Sequence of chain 1.C:
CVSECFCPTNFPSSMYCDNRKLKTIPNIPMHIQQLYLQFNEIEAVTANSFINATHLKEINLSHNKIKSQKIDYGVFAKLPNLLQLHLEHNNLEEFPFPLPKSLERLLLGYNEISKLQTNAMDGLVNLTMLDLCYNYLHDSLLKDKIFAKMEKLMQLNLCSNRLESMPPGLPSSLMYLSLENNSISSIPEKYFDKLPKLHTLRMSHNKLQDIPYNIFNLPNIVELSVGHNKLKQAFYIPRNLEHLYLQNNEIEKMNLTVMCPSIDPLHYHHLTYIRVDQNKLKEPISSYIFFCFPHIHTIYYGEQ

Binding-site contacts:
Ligand atom C2 contacts residue ASN185 of chain 1.C at 2.6 Å.
Ligand atom O7 contacts residue SER161 of chain 1.C at 4.1 Å.
Ligand atom C1 contacts residue ASN185 of chain 1.C at 1.4 Å.
Ligand atom O6 contacts residue GLU163 of chain 1.C at 3.4 Å (salt-bridge).
Ligand atom C5 contacts residue ASN185 of chain 1.C at 3.5 Å.
Ligand atom O5 contacts residue GLU163 of chain 1.C at 4.4 Å.
Ligand atom C8 contacts residue LYS160 of chain 1.C at 4.1 Å.
Ligand atom C4 contacts residue ASN185 of chain 1.C at 4.1 Å.
Ligand atom O5 contacts residue ASN185 of chain 1.C at 2.1 Å (h-bond).
Ligand atom C3 contacts residue ASN185 of chain 1.C at 3.8 Å.
Ligand atom O7 contacts residue ASN185 of chain 1.C at 3.5 Å (h-bond).
Ligand atom C7 contacts residue LYS160 of chain 1.C at 4.4 Å.
Ligand atom O6 contacts residue ASN185 of chain 1.C at 4.1 Å.
Ligand atom C7 contacts residue ASN185 of chain 1.C at 3.5 Å.
Ligand atom O7 contacts residue LYS160 of chain 1.C at 3.9 Å.
Ligand atom C6 contacts residue GLU163 of chain 1.C at 4.5 Å.
Ligand atom N2 contacts residue ASN185 of chain 1.C at 3.1 Å (h-bond).
Ligand atom C6 contacts residue ASN185 of chain 1.C at 4.4 Å.

A protein and the small-molecule ligand that binds it are described below.
Small molecule (SMILES): CC(=O)N[C@@H]1[C@@H](O)[C@H](O)[C@@H](CO)O[C@H]1O